A protein and the small-molecule ligand that binds it are described below.
Small molecule (SMILES): COC(=O)CNS(=O)(=O)c1cc2c(cc1O)C(=O)c1ccccc1C2=O

Binding-site contacts:
Ligand atom C5 contacts residue HIS92 of chain 1.F at 3.9 Å.
Ligand atom O5 contacts residue THR64 of chain 1.F at 3.7 Å.
Ligand atom C5 contacts residue GLY93 of chain 1.F at 3.7 Å.
Ligand atom C16 contacts residue LYS283 of chain 1.F at 3.7 Å.
Ligand atom O contacts residue PRO67 of chain 1.F at 3.7 Å.
Ligand atom C4 contacts residue TYR97 of chain 1.F at 3.4 Å (hydrophobic).
Ligand atom C10 contacts residue ALA282 of chain 1.F at 3.8 Å (hydrophobic).
Ligand atom S contacts residue THR64 of chain 1.F at 4.0 Å.
Ligand atom C15 contacts residue ALA282 of chain 1.F at 3.8 Å (hydrophobic).
Ligand atom C7 contacts residue HIS92 of chain 1.F at 3.5 Å.
Ligand atom O6 contacts residue GLY279 of chain 1.F at 3.8 Å.
Ligand atom O4 contacts residue THR64 of chain 1.F at 3.6 Å.
Ligand atom O contacts residue LYS283 of chain 1.F at 3.1 Å.
Ligand atom O2 contacts residue HIS92 of chain 1.F at 3.7 Å.
Ligand atom O1 contacts residue ILE65 of chain 1.F at 4.1 Å.
Ligand atom O4 contacts residue ALA282 of chain 1.F at 3.5 Å.
Ligand atom C3 contacts residue TYR97 of chain 1.F at 3.9 Å (hydrophobic).
Ligand atom C11 contacts residue ALA282 of chain 1.F at 3.6 Å (hydrophobic).
Ligand atom C10 contacts residue HIS92 of chain 1.F at 3.8 Å.
Ligand atom O5 contacts residue ARG87 of chain 1.F at 3.4 Å (salt-bridge).
Ligand atom O3 contacts residue HIS92 of chain 1.F at 3.8 Å.
Ligand atom O1 contacts residue HIS92 of chain 1.F at 3.6 Å.
Ligand atom C6 contacts residue PRO67 of chain 1.F at 3.9 Å (hydrophobic).
Ligand atom O1 contacts residue ASN89 of chain 1.F at 4.0 Å.
Ligand atom C12 contacts residue ASN89 of chain 1.F at 3.8 Å.
Ligand atom C contacts residue PRO67 of chain 1.F at 3.7 Å (hydrophobic).
Ligand atom S contacts residue ASN89 of chain 1.F at 3.9 Å.
Ligand atom C5 contacts residue TYR97 of chain 1.F at 3.6 Å (hydrophobic).
Ligand atom O1 contacts residue HIS98 of chain 1.F at 4.0 Å.
Ligand atom O5 contacts residue ASN89 of chain 1.F at 2.6 Å (h-bond).
Ligand atom O4 contacts residue GLY279 of chain 1.F at 3.0 Å (h-bond).
Ligand atom C6 contacts residue HIS92 of chain 1.F at 3.7 Å.
Ligand atom O4 contacts residue SER278 of chain 1.F at 2.8 Å.
Ligand atom C2 contacts residue PRO67 of chain 1.F at 3.6 Å (hydrophobic).
Ligand atom C12 contacts residue HIS92 of chain 1.F at 3.4 Å.
Ligand atom C contacts residue LYS283 of chain 1.F at 4.0 Å.
Ligand atom C4 contacts residue GLY93 of chain 1.F at 3.5 Å.
Ligand atom C9 contacts residue HIS92 of chain 1.F at 4.0 Å.
Ligand atom C1 contacts residue PRO67 of chain 1.F at 3.4 Å (hydrophobic).
Ligand atom C13 contacts residue HIS92 of chain 1.F at 3.4 Å.

Sequence of chain 1.F:
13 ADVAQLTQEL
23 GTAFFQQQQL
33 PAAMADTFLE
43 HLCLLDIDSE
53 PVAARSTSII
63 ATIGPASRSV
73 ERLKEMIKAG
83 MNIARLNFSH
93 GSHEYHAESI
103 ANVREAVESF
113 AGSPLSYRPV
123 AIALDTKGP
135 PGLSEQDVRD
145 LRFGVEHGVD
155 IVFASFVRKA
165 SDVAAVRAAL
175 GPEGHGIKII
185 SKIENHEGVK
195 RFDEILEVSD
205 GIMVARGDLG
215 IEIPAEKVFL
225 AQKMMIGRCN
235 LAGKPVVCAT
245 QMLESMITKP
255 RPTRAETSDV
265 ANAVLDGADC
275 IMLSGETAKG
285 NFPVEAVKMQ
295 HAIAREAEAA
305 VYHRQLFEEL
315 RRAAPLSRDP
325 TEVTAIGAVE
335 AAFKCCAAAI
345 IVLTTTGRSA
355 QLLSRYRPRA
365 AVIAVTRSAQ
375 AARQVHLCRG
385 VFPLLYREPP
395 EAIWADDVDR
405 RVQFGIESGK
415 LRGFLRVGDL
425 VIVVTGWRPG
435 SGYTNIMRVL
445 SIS